A small-molecule ligand and the protein it binds are described below.
Small molecule (SMILES): NC1=NCCS1

Binding-site contacts:
Ligand atom N1 contacts residue PRO298 of chain 1.A at 4.1 Å.
Ligand atom N2 contacts residue PRO298 of chain 1.A at 4.0 Å.
Ligand atom N2 contacts residue TYR321 of chain 1.A at 3.7 Å.
Ligand atom C5 contacts residue HEM1 of chain 1.F at 3.8 Å.
Ligand atom N2 contacts residue HEM1 of chain 1.F at 3.5 Å.
Ligand atom C5 contacts residue VAL300 of chain 1.A at 3.7 Å (hydrophobic).
Ligand atom S3 contacts residue PRO298 of chain 1.A at 4.0 Å.
Ligand atom S3 contacts residue TRP320 of chain 1.A at 4.4 Å.
Ligand atom N2 contacts residue TRP320 of chain 1.A at 3.0 Å (h-bond).
Ligand atom C4 contacts residue VAL300 of chain 1.A at 3.8 Å (hydrophobic).
Ligand atom S3 contacts residue HEM1 of chain 1.F at 3.6 Å (h-bond).
Ligand atom C4 contacts residue PHE317 of chain 1.A at 4.0 Å (hydrophobic).
Ligand atom N2 contacts residue MET322 of chain 1.A at 4.3 Å.
Ligand atom C2 contacts residue HEM1 of chain 1.F at 3.7 Å.
Ligand atom N1 contacts residue HEM1 of chain 1.F at 3.8 Å.
Ligand atom C2 contacts residue TRP320 of chain 1.A at 4.1 Å (hydrophobic).
Ligand atom C2 contacts residue GLU325 of chain 1.A at 3.3 Å.
Ligand atom C4 contacts residue PRO298 of chain 1.A at 3.9 Å (hydrophobic).
Ligand atom C2 contacts residue PRO298 of chain 1.A at 3.8 Å (hydrophobic).
Ligand atom C5 contacts residue GLU325 of chain 1.A at 4.0 Å.
Ligand atom N2 contacts residue GLU325 of chain 1.A at 2.7 Å (salt-bridge).
Ligand atom N1 contacts residue GLU325 of chain 1.A at 2.7 Å (salt-bridge).
Ligand atom C4 contacts residue HEM1 of chain 1.F at 4.1 Å.
Ligand atom S3 contacts residue GLY319 of chain 1.A at 4.0 Å.

Sequence of chain 1.A:
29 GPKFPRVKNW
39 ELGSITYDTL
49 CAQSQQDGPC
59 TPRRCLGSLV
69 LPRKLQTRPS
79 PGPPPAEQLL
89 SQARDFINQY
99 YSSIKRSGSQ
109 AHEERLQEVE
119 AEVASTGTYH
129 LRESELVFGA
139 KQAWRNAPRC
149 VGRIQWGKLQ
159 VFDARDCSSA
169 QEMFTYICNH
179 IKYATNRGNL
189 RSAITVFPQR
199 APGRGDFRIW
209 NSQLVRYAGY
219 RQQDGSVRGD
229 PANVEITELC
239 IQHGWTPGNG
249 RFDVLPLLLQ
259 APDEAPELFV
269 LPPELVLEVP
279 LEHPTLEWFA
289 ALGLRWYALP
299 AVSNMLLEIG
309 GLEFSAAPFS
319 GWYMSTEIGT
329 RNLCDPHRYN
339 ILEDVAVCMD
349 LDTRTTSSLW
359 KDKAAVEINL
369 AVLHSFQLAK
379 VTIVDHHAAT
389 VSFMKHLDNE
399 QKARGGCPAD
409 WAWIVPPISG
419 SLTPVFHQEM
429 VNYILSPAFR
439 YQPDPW